Binding-site contacts:
Ligand atom C7 contacts residue ASN279 of chain 1.C at 4.3 Å.
Ligand atom C8 contacts residue ASN290 of chain 1.C at 4.4 Å.
Ligand atom C4 contacts residue ASN290 of chain 1.C at 4.0 Å.
Ligand atom C2 contacts residue ASN290 of chain 1.C at 2.0 Å.
Ligand atom C8 contacts residue ASN279 of chain 1.C at 3.1 Å.
Ligand atom N2 contacts residue ASN290 of chain 1.C at 2.6 Å (h-bond).
Ligand atom C5 contacts residue ASN290 of chain 1.C at 3.6 Å.
Ligand atom O3 contacts residue ASN290 of chain 1.C at 4.4 Å.
Ligand atom C1 contacts residue ASN290 of chain 1.C at 1.4 Å.
Ligand atom C3 contacts residue ASN290 of chain 1.C at 3.5 Å.
Ligand atom O7 contacts residue ASN290 of chain 1.C at 3.3 Å (h-bond).
Ligand atom C7 contacts residue ASN290 of chain 1.C at 3.2 Å.
Ligand atom O5 contacts residue ASN290 of chain 1.C at 2.3 Å (h-bond).

The protein below binds the small molecule below.
Small molecule (SMILES): CC(=O)N[C@H]1[C@H](O[C@H]2[C@H](O)[C@@H](NC(C)=O)CO[C@@H]2CO)O[C@H](CO)[C@@H](O)[C@@H]1O

Sequence of chain 1.C:
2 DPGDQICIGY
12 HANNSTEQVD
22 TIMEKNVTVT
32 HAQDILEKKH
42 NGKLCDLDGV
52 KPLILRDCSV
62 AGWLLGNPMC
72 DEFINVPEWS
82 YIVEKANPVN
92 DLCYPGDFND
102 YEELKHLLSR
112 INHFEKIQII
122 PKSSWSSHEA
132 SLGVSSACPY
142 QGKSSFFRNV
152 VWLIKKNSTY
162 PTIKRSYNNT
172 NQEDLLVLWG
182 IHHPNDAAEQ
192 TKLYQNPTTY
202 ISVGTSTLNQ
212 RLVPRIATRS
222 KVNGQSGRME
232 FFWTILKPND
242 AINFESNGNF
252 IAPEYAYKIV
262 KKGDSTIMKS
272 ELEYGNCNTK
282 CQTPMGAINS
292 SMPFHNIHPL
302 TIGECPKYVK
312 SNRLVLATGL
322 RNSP